Sequence of chain 1.I:
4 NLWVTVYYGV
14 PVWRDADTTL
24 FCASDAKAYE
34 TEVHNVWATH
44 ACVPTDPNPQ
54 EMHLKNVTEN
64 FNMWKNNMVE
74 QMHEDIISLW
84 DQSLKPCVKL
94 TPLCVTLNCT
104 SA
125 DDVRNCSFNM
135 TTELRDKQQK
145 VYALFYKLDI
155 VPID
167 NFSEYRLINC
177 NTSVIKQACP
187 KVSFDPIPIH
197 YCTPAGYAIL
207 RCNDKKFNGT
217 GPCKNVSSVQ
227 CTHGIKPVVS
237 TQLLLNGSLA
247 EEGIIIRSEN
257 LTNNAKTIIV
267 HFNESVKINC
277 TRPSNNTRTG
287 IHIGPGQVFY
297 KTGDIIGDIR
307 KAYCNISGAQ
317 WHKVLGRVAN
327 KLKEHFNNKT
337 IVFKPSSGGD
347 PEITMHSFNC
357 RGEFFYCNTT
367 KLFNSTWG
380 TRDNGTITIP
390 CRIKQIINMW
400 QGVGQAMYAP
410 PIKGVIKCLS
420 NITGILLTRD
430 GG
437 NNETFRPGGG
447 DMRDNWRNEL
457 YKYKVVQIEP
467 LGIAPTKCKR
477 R

Binding-site contacts:
Ligand atom N2 contacts residue SER271 of chain 1.I at 3.8 Å.
Ligand atom C8 contacts residue LEU245 of chain 1.I at 4.2 Å (hydrophobic).
Ligand atom O5 contacts residue ASN420 of chain 1.I at 2.4 Å (h-bond).
Ligand atom O7 contacts residue ASN420 of chain 1.I at 4.5 Å.
Ligand atom C4 contacts residue ASN420 of chain 1.I at 4.3 Å.
Ligand atom C7 contacts residue ASN420 of chain 1.I at 4.1 Å.
Ligand atom C2 contacts residue ASN420 of chain 1.I at 2.5 Å.
Ligand atom O7 contacts residue SER271 of chain 1.I at 4.2 Å.
Ligand atom C5 contacts residue ASN420 of chain 1.I at 3.7 Å.
Ligand atom C3 contacts residue ASN420 of chain 1.I at 3.8 Å.
Ligand atom O5 contacts residue ASN242 of chain 1.I at 4.0 Å.
Ligand atom N2 contacts residue ASN420 of chain 1.I at 2.9 Å (h-bond).
Ligand atom C7 contacts residue SER271 of chain 1.I at 3.5 Å.
Ligand atom C1 contacts residue ASN420 of chain 1.I at 1.4 Å.
Ligand atom C8 contacts residue SER271 of chain 1.I at 3.3 Å.

A protein and the small-molecule ligand that binds it are described below.
Small molecule (SMILES): CC(=O)N[C@@H]1[C@@H](O)[C@H](O)[C@@H](CO)O[C@H]1O